This protein binds this small molecule.
Small molecule (SMILES): CC(=O)N[C@H]1[C@H](O[C@H]2[C@H](O)[C@@H](NC(C)=O)CO[C@@H]2CO)O[C@H](CO)[C@@H](O[C@H]2O[C@H](CO)[C@@H](O)[C@H](O)[C@@H]2O)[C@@H]1O

Binding-site contacts:
Ligand atom C1 contacts residue ASN63 of chain 1.A at 1.4 Å.
Ligand atom C4 contacts residue ASN63 of chain 1.A at 4.2 Å.
Ligand atom C8 contacts residue HIS56 of chain 1.A at 3.4 Å.
Ligand atom C7 contacts residue ASN63 of chain 1.A at 3.1 Å.
Ligand atom C2 contacts residue ASN63 of chain 1.A at 2.5 Å.
Ligand atom C7 contacts residue HIS56 of chain 1.A at 4.3 Å.
Ligand atom O6 contacts residue HIS40 of chain 1.A at 1.4 Å.
Ligand atom C8 contacts residue ASN63 of chain 1.A at 4.3 Å.
Ligand atom C8 contacts residue SER59 of chain 1.A at 3.2 Å.
Ligand atom C7 contacts residue SER59 of chain 1.A at 4.1 Å.
Ligand atom O6 contacts residue LEU41 of chain 1.A at 4.4 Å.
Ligand atom C6 contacts residue HIS40 of chain 1.A at 2.1 Å.
Ligand atom C5 contacts residue ASN63 of chain 1.A at 3.7 Å.
Ligand atom C5 contacts residue HIS40 of chain 1.A at 3.5 Å.
Ligand atom O5 contacts residue HIS40 of chain 1.A at 3.9 Å.
Ligand atom C8 contacts residue TRP60 of chain 1.A at 3.9 Å (hydrophobic).
Ligand atom C3 contacts residue ASN63 of chain 1.A at 3.8 Å.
Ligand atom O7 contacts residue ASN63 of chain 1.A at 3.0 Å (h-bond).
Ligand atom O5 contacts residue ASN63 of chain 1.A at 2.4 Å (h-bond).
Ligand atom N2 contacts residue SER59 of chain 1.A at 3.8 Å.
Ligand atom N2 contacts residue ASN63 of chain 1.A at 2.9 Å (h-bond).

Sequence of chain 1.A:
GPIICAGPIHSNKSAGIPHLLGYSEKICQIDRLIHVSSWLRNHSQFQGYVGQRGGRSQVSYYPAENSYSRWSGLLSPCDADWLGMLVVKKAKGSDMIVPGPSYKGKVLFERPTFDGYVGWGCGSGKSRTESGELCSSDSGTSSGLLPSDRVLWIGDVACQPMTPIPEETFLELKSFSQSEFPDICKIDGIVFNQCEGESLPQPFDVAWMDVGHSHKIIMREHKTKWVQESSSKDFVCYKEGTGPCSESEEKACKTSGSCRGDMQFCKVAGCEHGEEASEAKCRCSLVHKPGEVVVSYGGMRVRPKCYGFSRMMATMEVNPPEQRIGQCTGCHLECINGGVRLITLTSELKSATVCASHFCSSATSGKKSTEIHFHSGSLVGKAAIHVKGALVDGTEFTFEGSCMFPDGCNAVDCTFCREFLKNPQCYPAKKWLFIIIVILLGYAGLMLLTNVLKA